Sequence of chain 1.M:
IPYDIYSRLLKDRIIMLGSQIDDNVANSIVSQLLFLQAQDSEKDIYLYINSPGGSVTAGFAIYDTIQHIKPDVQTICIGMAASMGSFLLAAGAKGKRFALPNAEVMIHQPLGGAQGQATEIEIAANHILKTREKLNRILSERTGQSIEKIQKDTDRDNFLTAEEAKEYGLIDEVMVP

Sequence of chain 1.N:
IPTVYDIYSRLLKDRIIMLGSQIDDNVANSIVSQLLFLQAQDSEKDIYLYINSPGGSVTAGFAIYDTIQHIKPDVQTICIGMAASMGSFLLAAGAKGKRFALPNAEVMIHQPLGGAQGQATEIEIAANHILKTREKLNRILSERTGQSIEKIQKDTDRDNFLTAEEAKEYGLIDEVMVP

The protein below binds the small molecule below.
Small molecule (SMILES): CC[C@H](C)[C@H]1C(=O)N([C@H](C)c2cccc3ccccc23)C[C@@H]2N(C(=O)NCCCC(F)(F)F)CCC(=O)N12

Binding-site contacts:
Ligand atom C51 contacts residue ILE91 of chain 1.N at 3.2 Å (hydrophobic).
Ligand atom F42 contacts residue LEU24 of chain 1.N at 3.8 Å.
Ligand atom O1 contacts residue LEU49 of chain 1.M at 3.1 Å.
Ligand atom C5 contacts residue TYR61 of chain 1.N at 3.3 Å (hydrophobic).
Ligand atom F40 contacts residue PHE50 of chain 1.M at 3.6 Å.
Ligand atom C38 contacts residue LEU24 of chain 1.N at 4.0 Å (hydrophobic).
Ligand atom O32 contacts residue MET190 of chain 1.N at 3.4 Å.
Ligand atom C9 contacts residue GLN52 of chain 1.M at 3.8 Å.
Ligand atom C36 contacts residue ASP27 of chain 1.N at 3.3 Å.
Ligand atom C26 contacts residue LEU49 of chain 1.M at 3.3 Å (hydrophobic).
Ligand atom C21 contacts residue ILE91 of chain 1.N at 3.9 Å (hydrophobic).
Ligand atom C28 contacts residue LEU49 of chain 1.M at 3.4 Å (hydrophobic).
Ligand atom F40 contacts residue LEU24 of chain 1.N at 2.9 Å.
Ligand atom C27 contacts residue ILE93 of chain 1.N at 3.8 Å (hydrophobic).
Ligand atom C25 contacts residue ILE93 of chain 1.N at 3.5 Å (hydrophobic).
Ligand atom F41 contacts residue PHE50 of chain 1.M at 3.6 Å.
Ligand atom C11 contacts residue GLN52 of chain 1.M at 3.1 Å.
Ligand atom C26 contacts residue VAL45 of chain 1.M at 3.7 Å (hydrophobic).
Ligand atom C51 contacts residue TYR61 of chain 1.N at 3.5 Å (hydrophobic).
Ligand atom C27 contacts residue LEU49 of chain 1.M at 3.3 Å (hydrophobic).
Ligand atom F42 contacts residue ASP27 of chain 1.N at 3.1 Å.
Ligand atom F41 contacts residue ALA53 of chain 1.M at 3.5 Å.
Ligand atom C2 contacts residue LEU49 of chain 1.M at 3.9 Å (hydrophobic).
Ligand atom F42 contacts residue ARG23 of chain 1.N at 3.6 Å.
Ligand atom C25 contacts residue THR80 of chain 1.M at 3.9 Å.
Ligand atom C29 contacts residue ILE29 of chain 1.N at 3.8 Å (hydrophobic).
Ligand atom C22 contacts residue LEU49 of chain 1.M at 3.9 Å (hydrophobic).
Ligand atom C29 contacts residue TYR63 of chain 1.N at 3.7 Å (hydrophobic).
Ligand atom C28 contacts residue TYR63 of chain 1.N at 3.7 Å (hydrophobic).
Ligand atom F40 contacts residue LEU49 of chain 1.M at 3.4 Å.
Ligand atom O32 contacts residue HIS83 of chain 1.M at 3.6 Å (h-bond).
Ligand atom C4 contacts residue TYR61 of chain 1.N at 3.6 Å (hydrophobic).
Ligand atom C46 contacts residue GLN52 of chain 1.M at 3.1 Å.
Ligand atom C35 contacts residue ALA53 of chain 1.M at 3.9 Å (hydrophobic).
Ligand atom C26 contacts residue ILE93 of chain 1.N at 3.4 Å (hydrophobic).
Ligand atom C10 contacts residue HIS83 of chain 1.M at 3.7 Å.
Ligand atom C30 contacts residue ILE91 of chain 1.N at 3.5 Å (hydrophobic).
Ligand atom C37 contacts residue ALA53 of chain 1.M at 3.7 Å (hydrophobic).
Ligand atom C37 contacts residue LEU49 of chain 1.M at 3.3 Å (hydrophobic).
Ligand atom C37 contacts residue ILE29 of chain 1.N at 4.0 Å (hydrophobic).